A small-molecule ligand and the protein it binds are described below.
Small molecule (SMILES): Nc1nc2c([nH]c(=O)n2[C@@H]2O[C@H](CO[P](=O)(O)O[P](=O)(O)OP(=O)(O)O)[C@@H](O)[C@H]2O)c(=O)[nH]1

Sequence of chain 2.D:
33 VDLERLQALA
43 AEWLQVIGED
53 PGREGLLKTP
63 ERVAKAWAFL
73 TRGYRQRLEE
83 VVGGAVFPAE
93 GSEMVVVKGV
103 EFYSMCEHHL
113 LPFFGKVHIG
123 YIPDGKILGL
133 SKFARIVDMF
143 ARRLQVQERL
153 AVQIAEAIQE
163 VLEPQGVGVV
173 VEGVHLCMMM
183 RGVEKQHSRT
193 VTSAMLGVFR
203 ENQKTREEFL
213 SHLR

Binding-site contacts:
Ligand atom O8 contacts residue CYS179 of chain 1.B at 3.3 Å (h-bond).
Ligand atom O2' contacts residue LEU132 of chain 1.C at 3.2 Å (h-bond).
Ligand atom O2G contacts residue ARG137 of chain 1.C at 2.9 Å (salt-bridge).
Ligand atom O1A contacts residue ARG64 of chain 2.D at 2.8 Å (salt-bridge).
Ligand atom C8 contacts residue ZN1 of chain 1.I at 3.1 Å.
Ligand atom C2 contacts residue GLU150 of chain 1.B at 3.5 Å.
Ligand atom N9 contacts residue HIS110 of chain 1.B at 3.5 Å (h-bond).
Ligand atom O3' contacts residue LYS134 of chain 1.C at 3.3 Å.
Ligand atom O1B contacts residue ARG183 of chain 1.B at 3.3 Å (salt-bridge).
Ligand atom N2 contacts residue GLU150 of chain 1.B at 2.5 Å (salt-bridge).
Ligand atom O3B contacts residue LYS134 of chain 1.C at 3.3 Å (salt-bridge).
Ligand atom PG contacts residue SER133 of chain 1.C at 3.4 Å.
Ligand atom O2G contacts residue ARG183 of chain 1.B at 2.8 Å (salt-bridge).
Ligand atom O6 contacts residue VAL148 of chain 1.B at 3.2 Å.
Ligand atom O3A contacts residue ARG64 of chain 2.D at 3.2 Å.
Ligand atom O2A contacts residue LYS134 of chain 1.C at 3.2 Å (salt-bridge).
Ligand atom N3 contacts residue GLY131 of chain 1.C at 3.5 Å.
Ligand atom O1G contacts residue SER133 of chain 1.C at 3.0 Å (h-bond).
Ligand atom N3 contacts residue LEU132 of chain 1.C at 3.1 Å (h-bond).
Ligand atom O3' contacts residue SER133 of chain 1.C at 2.6 Å (h-bond).
Ligand atom O4' contacts residue HIS110 of chain 1.B at 3.5 Å.
Ligand atom O6 contacts residue GLN149 of chain 1.B at 2.7 Å (h-bond).
Ligand atom O3G contacts residue ARG137 of chain 1.C at 2.8 Å (salt-bridge).
Ligand atom O8 contacts residue HIS111 of chain 1.B at 3.4 Å (h-bond).
Ligand atom O1B contacts residue HIS111 of chain 1.B at 2.6 Å (h-bond).
Ligand atom C3' contacts residue SER133 of chain 1.C at 3.1 Å.
Ligand atom O3G contacts residue SER133 of chain 1.C at 2.6 Å (h-bond).
Ligand atom O2' contacts residue SER133 of chain 1.C at 2.7 Å (h-bond).
Ligand atom C1' contacts residue GLY131 of chain 1.C at 3.5 Å.
Ligand atom C2 contacts residue LEU132 of chain 1.C at 3.4 Å (hydrophobic).
Ligand atom O8 contacts residue ZN1 of chain 1.I at 2.1 Å.
Ligand atom O8 contacts residue HIS110 of chain 1.B at 3.5 Å (h-bond).
Ligand atom N1 contacts residue GLU150 of chain 1.B at 2.8 Å (salt-bridge).
Ligand atom O3G contacts residue LYS134 of chain 1.C at 2.8 Å (salt-bridge).
Ligand atom C8 contacts residue HIS110 of chain 1.B at 3.2 Å.
Ligand atom O1G contacts residue ARG183 of chain 1.B at 2.9 Å (salt-bridge).
Ligand atom O3' contacts residue GLY131 of chain 1.C at 3.4 Å.
Ligand atom N7 contacts residue HIS110 of chain 1.B at 3.4 Å (h-bond).
Ligand atom N2 contacts residue LEU130 of chain 1.C at 3.1 Å (h-bond).
Ligand atom C2' contacts residue SER133 of chain 1.C at 3.5 Å.

Sequence of chain 1.B:
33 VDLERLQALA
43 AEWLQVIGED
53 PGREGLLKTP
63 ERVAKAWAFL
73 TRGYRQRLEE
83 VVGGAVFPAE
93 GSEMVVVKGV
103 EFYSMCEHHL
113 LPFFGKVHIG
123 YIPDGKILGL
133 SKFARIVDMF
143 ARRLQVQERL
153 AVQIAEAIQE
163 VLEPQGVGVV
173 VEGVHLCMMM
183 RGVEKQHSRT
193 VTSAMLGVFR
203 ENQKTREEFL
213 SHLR

Sequence of chain 1.C:
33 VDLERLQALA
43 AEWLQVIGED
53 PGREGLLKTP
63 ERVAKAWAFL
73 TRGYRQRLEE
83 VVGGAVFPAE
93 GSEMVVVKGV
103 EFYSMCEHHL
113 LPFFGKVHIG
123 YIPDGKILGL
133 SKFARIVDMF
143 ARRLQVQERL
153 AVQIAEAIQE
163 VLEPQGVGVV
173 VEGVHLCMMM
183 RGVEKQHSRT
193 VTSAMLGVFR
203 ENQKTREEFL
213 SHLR